The protein below binds the small molecule below.
Small molecule (SMILES): O=C(O)c1cccc2c1oc1c(C(=O)O)cccc12

Sequence of chain 1.A:
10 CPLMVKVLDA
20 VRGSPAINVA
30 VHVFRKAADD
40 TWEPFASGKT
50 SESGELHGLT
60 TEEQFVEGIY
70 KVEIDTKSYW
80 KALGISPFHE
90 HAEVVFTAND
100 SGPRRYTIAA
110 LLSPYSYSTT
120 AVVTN

Binding-site contacts:
Ligand atom C8 contacts residue DBF1 of chain 2.C at 0.7 Å.
Ligand atom O4 contacts residue DBF1 of chain 2.C at 1.5 Å (h-bond).
Ligand atom C6 contacts residue LEU17 of chain 2.A at 3.5 Å (hydrophobic).
Ligand atom C2 contacts residue DBF1 of chain 2.C at 1.2 Å.
Ligand atom C11 contacts residue LEU17 of chain 1.A at 3.7 Å (hydrophobic).
Ligand atom C14 contacts residue LYS15 of chain 1.A at 3.4 Å.
Ligand atom C10 contacts residue DBF1 of chain 2.C at 0.8 Å.
Ligand atom O3 contacts residue THR106 of chain 2.A at 3.2 Å.
Ligand atom C3 contacts residue DBF1 of chain 2.C at 0.7 Å.
Ligand atom C11 contacts residue ALA108 of chain 2.A at 3.5 Å (hydrophobic).
Ligand atom C11 contacts residue DBF1 of chain 2.C at 0.7 Å.
Ligand atom C7 contacts residue DBF1 of chain 2.C at 0.7 Å.
Ligand atom O4 contacts residue LYS15 of chain 1.A at 2.7 Å (salt-bridge).
Ligand atom C5 contacts residue DBF1 of chain 2.C at 1.6 Å.
Ligand atom C10 contacts residue ALA108 of chain 2.A at 3.5 Å (hydrophobic).
Ligand atom C10 contacts residue LEU17 of chain 1.A at 3.4 Å (hydrophobic).
Ligand atom C4 contacts residue DBF1 of chain 2.C at 0.3 Å.
Ligand atom C9 contacts residue LEU17 of chain 1.A at 3.7 Å (hydrophobic).
Ligand atom C14 contacts residue DBF1 of chain 2.C at 0.7 Å.
Ligand atom C13 contacts residue DBF1 of chain 2.C at 0.7 Å.
Ligand atom C1 contacts residue LEU17 of chain 2.A at 3.4 Å (hydrophobic).
Ligand atom O1 contacts residue LYS15 of chain 2.A at 3.0 Å (salt-bridge).
Ligand atom C9 contacts residue DBF1 of chain 2.C at 1.0 Å.
Ligand atom C2 contacts residue LEU17 of chain 2.A at 3.6 Å (hydrophobic).
Ligand atom C12 contacts residue DBF1 of chain 2.C at 1.2 Å.
Ligand atom O3 contacts residue DBF1 of chain 2.C at 1.6 Å (h-bond).
Ligand atom C6 contacts residue DBF1 of chain 2.C at 0.8 Å.
Ligand atom C5 contacts residue LEU17 of chain 2.A at 3.8 Å (hydrophobic).
Ligand atom C1 contacts residue ALA108 of chain 1.A at 3.6 Å (hydrophobic).
Ligand atom O2 contacts residue THR106 of chain 1.A at 3.5 Å.
Ligand atom C12 contacts residue VAL121 of chain 2.A at 3.8 Å (hydrophobic).
Ligand atom O contacts residue DBF1 of chain 2.C at 0.4 Å (h-bond).
Ligand atom O contacts residue LYS15 of chain 2.A at 3.5 Å (salt-bridge).
Ligand atom O1 contacts residue DBF1 of chain 2.C at 0.7 Å.
Ligand atom O4 contacts residue LYS15 of chain 2.A at 3.4 Å (salt-bridge).
Ligand atom C1 contacts residue DBF1 of chain 2.C at 0.7 Å.
Ligand atom O2 contacts residue VAL121 of chain 1.A at 3.3 Å.
Ligand atom O contacts residue LYS15 of chain 1.A at 3.7 Å.
Ligand atom C6 contacts residue ALA108 of chain 1.A at 3.5 Å (hydrophobic).
Ligand atom O2 contacts residue DBF1 of chain 2.C at 1.2 Å.

Sequence of chain 2.A:
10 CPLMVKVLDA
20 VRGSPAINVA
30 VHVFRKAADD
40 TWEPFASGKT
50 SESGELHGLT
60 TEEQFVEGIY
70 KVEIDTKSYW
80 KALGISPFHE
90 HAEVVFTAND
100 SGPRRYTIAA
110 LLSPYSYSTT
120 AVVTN